Sequence of chain 1.A:
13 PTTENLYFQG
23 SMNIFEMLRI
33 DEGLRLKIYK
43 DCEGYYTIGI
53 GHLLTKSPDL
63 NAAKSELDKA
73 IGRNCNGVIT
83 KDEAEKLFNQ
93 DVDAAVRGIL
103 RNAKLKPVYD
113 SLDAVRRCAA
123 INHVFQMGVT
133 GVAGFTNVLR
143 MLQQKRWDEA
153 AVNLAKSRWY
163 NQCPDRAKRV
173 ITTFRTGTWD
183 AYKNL

Binding-site contacts:
Ligand atom CAG contacts residue LEU144 of chain 1.A at 4.0 Å (hydrophobic).
Ligand atom CAC contacts residue LEU141 of chain 1.A at 3.8 Å (hydrophobic).
Ligand atom CAI contacts residue VAL134 of chain 1.A at 4.1 Å (hydrophobic).
Ligand atom CAH contacts residue VAL134 of chain 1.A at 3.5 Å (hydrophobic).
Ligand atom CAJ contacts residue HIS125 of chain 1.A at 3.8 Å.
Ligand atom OAB contacts residue ALA122 of chain 1.A at 3.6 Å.
Ligand atom CAI contacts residue LEU141 of chain 1.A at 4.0 Å (hydrophobic).
Ligand atom CAE contacts residue TYR111 of chain 1.A at 3.8 Å (hydrophobic).
Ligand atom CAA contacts residue PHE137 of chain 1.A at 3.9 Å (hydrophobic).
Ligand atom CAC contacts residue LEU144 of chain 1.A at 3.8 Å (hydrophobic).
Ligand atom CAD contacts residue TYR111 of chain 1.A at 4.0 Å (hydrophobic).
Ligand atom CAA contacts residue HIS125 of chain 1.A at 3.9 Å.
Ligand atom CAE contacts residue LEU107 of chain 1.A at 4.0 Å (hydrophobic).
Ligand atom CAH contacts residue ALA122 of chain 1.A at 3.5 Å (hydrophobic).
Ligand atom OAB contacts residue VAL134 of chain 1.A at 4.1 Å.
Ligand atom CAC contacts residue VAL140 of chain 1.A at 4.1 Å (hydrophobic).
Ligand atom CAJ contacts residue LEU144 of chain 1.A at 3.7 Å (hydrophobic).
Ligand atom CAF contacts residue VAL126 of chain 1.A at 4.0 Å (hydrophobic).
Ligand atom CAI contacts residue ALA122 of chain 1.A at 3.6 Å (hydrophobic).
Ligand atom CAD contacts residue ALA122 of chain 1.A at 3.9 Å (hydrophobic).
Ligand atom CAC contacts residue VAL134 of chain 1.A at 3.8 Å (hydrophobic).
Ligand atom CAF contacts residue ILE101 of chain 1.A at 4.0 Å (hydrophobic).
Ligand atom CAA contacts residue LEU141 of chain 1.A at 3.5 Å (hydrophobic).
Ligand atom OAB contacts residue HIS125 of chain 1.A at 2.8 Å (h-bond).
Ligand atom CAE contacts residue LEU141 of chain 1.A at 3.9 Å (hydrophobic).
Ligand atom CAE contacts residue ALA122 of chain 1.A at 3.9 Å (hydrophobic).
Ligand atom CAA contacts residue VAL140 of chain 1.A at 3.6 Å (hydrophobic).
Ligand atom CAE contacts residue VAL110 of chain 1.A at 3.7 Å (hydrophobic).
Ligand atom CAG contacts residue LEU141 of chain 1.A at 3.6 Å (hydrophobic).
Ligand atom CAH contacts residue VAL126 of chain 1.A at 4.1 Å (hydrophobic).
Ligand atom CAJ contacts residue PHE176 of chain 1.A at 3.5 Å (hydrophobic).
Ligand atom CAF contacts residue LEU107 of chain 1.A at 4.0 Å (hydrophobic).
Ligand atom CAG contacts residue VAL110 of chain 1.A at 3.9 Å (hydrophobic).
Ligand atom CAF contacts residue VAL134 of chain 1.A at 4.2 Å (hydrophobic).
Ligand atom CAC contacts residue HIS125 of chain 1.A at 3.6 Å.
Ligand atom OAB contacts residue PHE176 of chain 1.A at 3.2 Å.
Ligand atom CAA contacts residue VAL134 of chain 1.A at 3.7 Å (hydrophobic).
Ligand atom CAF contacts residue ALA122 of chain 1.A at 3.6 Å (hydrophobic).
Ligand atom CAG contacts residue ALA122 of chain 1.A at 3.8 Å (hydrophobic).
Ligand atom CAD contacts residue LEU107 of chain 1.A at 3.6 Å (hydrophobic).

The protein below binds the small molecule below.
Small molecule (SMILES): C#C[C@@H](O)c1ccccc1